Binding-site contacts:
Ligand atom CB1 contacts residue GLU486 of chain 1.A at 3.4 Å.
Ligand atom CB1 contacts residue HIS481 of chain 1.A at 3.7 Å.
Ligand atom O21 contacts residue PRO482 of chain 1.A at 3.7 Å.
Ligand atom CB2 contacts residue CYS72 of chain 1.B at 4.3 Å (hydrophobic).
Ligand atom CB2 contacts residue HIS481 of chain 1.A at 3.9 Å.
Ligand atom CA1 contacts residue LEU419 of chain 1.A at 3.7 Å (hydrophobic).
Ligand atom O21 contacts residue GLU486 of chain 1.A at 3.5 Å (salt-bridge).
Ligand atom OD1 contacts residue VAL78 of chain 1.B at 3.9 Å.
Ligand atom CB2 contacts residue VAL73 of chain 1.B at 3.9 Å (hydrophobic).
Ligand atom SG2 contacts residue VAL73 of chain 1.B at 3.9 Å.
Ligand atom CD1 contacts residue HIS481 of chain 1.A at 3.6 Å.
Ligand atom O3 contacts residue LEU419 of chain 1.A at 4.5 Å.
Ligand atom C1 contacts residue PHE416 of chain 1.A at 4.1 Å (hydrophobic).
Ligand atom O21 contacts residue SER484 of chain 1.A at 4.2 Å.
Ligand atom CG1 contacts residue VAL78 of chain 1.B at 4.2 Å (hydrophobic).
Ligand atom CA2 contacts residue HIS481 of chain 1.A at 4.0 Å.
Ligand atom CD1 contacts residue VAL78 of chain 1.B at 4.1 Å (hydrophobic).
Ligand atom CD1 contacts residue LEU419 of chain 1.A at 4.4 Å (hydrophobic).
Ligand atom O11 contacts residue GLU487 of chain 1.A at 4.2 Å.
Ligand atom O11 contacts residue PHE416 of chain 1.A at 3.1 Å.
Ligand atom CG1 contacts residue HIS481 of chain 1.A at 3.4 Å.
Ligand atom CA1 contacts residue GLU486 of chain 1.A at 4.3 Å.
Ligand atom SG2 contacts residue CYS72 of chain 1.B at 2.9 Å (h-bond).
Ligand atom CG1 contacts residue LEU419 of chain 1.A at 3.9 Å (hydrophobic).
Ligand atom C1 contacts residue THR483 of chain 1.A at 4.2 Å.
Ligand atom O21 contacts residue THR483 of chain 1.A at 3.0 Å (h-bond).
Ligand atom N1 contacts residue LEU419 of chain 1.A at 3.2 Å.
Ligand atom SG2 contacts residue THR355 of chain 1.B at 3.9 Å.
Ligand atom CB1 contacts residue LEU419 of chain 1.A at 4.3 Å (hydrophobic).
Ligand atom SG2 contacts residue HIS481 of chain 1.A at 2.7 Å.
Ligand atom SG2 contacts residue VAL78 of chain 1.B at 4.1 Å.
Ligand atom C1 contacts residue GLU486 of chain 1.A at 3.9 Å.
Ligand atom N2 contacts residue HIS481 of chain 1.A at 3.1 Å.
Ligand atom OD1 contacts residue LEU419 of chain 1.A at 3.8 Å.
Ligand atom O21 contacts residue PHE416 of chain 1.A at 4.1 Å.

This protein binds this small molecule.
Small molecule (SMILES): N[C@@H](CCC(=O)N[C@@H](CS)C(=O)NCC(=O)NCCCCNCCCNC(=O)CNC(=O)[C@H](CS)NC(=O)CC[C@H](N)C(=O)O)C(=O)O

Sequence of chain 1.A:
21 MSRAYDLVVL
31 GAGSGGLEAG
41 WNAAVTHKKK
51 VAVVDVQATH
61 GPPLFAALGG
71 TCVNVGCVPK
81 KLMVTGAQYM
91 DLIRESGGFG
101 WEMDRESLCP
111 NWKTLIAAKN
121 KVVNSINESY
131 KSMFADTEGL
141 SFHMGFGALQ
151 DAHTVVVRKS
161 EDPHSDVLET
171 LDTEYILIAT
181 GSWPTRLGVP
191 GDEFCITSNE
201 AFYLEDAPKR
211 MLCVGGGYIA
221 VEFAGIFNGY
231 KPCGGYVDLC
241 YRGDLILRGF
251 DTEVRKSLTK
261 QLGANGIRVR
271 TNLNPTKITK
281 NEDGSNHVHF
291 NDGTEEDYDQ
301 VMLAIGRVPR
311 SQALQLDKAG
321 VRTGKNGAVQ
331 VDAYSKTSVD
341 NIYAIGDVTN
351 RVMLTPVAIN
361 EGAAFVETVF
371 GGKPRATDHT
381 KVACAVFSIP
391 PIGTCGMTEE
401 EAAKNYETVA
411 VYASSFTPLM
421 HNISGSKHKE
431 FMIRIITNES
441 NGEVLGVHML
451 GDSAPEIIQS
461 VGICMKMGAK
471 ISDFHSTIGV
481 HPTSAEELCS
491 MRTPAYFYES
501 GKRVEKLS

Sequence of chain 1.B:
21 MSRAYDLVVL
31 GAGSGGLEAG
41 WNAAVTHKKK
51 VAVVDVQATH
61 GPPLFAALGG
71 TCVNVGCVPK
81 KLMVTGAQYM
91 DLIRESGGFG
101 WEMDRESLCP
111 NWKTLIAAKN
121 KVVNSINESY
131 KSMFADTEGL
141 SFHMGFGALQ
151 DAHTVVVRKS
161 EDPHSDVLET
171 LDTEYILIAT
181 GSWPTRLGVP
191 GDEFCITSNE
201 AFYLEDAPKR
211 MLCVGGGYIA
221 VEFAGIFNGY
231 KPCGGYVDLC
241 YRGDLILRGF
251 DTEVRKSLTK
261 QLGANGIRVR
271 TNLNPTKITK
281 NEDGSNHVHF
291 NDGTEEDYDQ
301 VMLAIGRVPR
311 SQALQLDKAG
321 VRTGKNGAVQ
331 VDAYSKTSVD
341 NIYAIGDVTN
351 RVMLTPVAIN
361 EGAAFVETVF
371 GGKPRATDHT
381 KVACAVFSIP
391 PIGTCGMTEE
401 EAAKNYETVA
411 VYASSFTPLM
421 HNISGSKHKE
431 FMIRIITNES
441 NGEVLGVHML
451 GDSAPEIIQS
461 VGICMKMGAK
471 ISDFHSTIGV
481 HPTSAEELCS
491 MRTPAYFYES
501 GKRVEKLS